Binding-site contacts:
Ligand atom CAP contacts residue ASP176 of chain 1.D at 3.3 Å.
Ligand atom NAS contacts residue GLY117 of chain 1.D at 3.7 Å.
Ligand atom CAI contacts residue GLY38 of chain 1.D at 3.8 Å.
Ligand atom CAN contacts residue GLY40 of chain 1.D at 3.7 Å.
Ligand atom CAG contacts residue ALA58 of chain 1.D at 3.3 Å (hydrophobic).
Ligand atom CAN contacts residue ASP176 of chain 1.D at 3.0 Å.
Ligand atom OAB contacts residue ASP176 of chain 1.D at 3.0 Å (salt-bridge).
Ligand atom CAX contacts residue MET112 of chain 1.D at 3.7 Å (hydrophobic).
Ligand atom OAA contacts residue MET165 of chain 1.D at 3.7 Å.
Ligand atom CAH contacts residue MET112 of chain 1.D at 3.5 Å (hydrophobic).
Ligand atom CAR contacts residue ALA162 of chain 1.D at 3.9 Å (hydrophobic).
Ligand atom OAF contacts residue MET175 of chain 1.D at 3.8 Å.
Ligand atom OAB contacts residue MET175 of chain 1.D at 3.1 Å.
Ligand atom CAO contacts residue LEU37 of chain 1.D at 3.8 Å (hydrophobic).
Ligand atom OAB contacts residue VAL45 of chain 1.D at 3.6 Å.
Ligand atom CAP contacts residue ASN163 of chain 1.D at 3.2 Å.
Ligand atom NAT contacts residue ASP176 of chain 1.D at 3.6 Å.
Ligand atom CAR contacts residue MET175 of chain 1.D at 3.8 Å (hydrophobic).
Ligand atom CAP contacts residue MET175 of chain 1.D at 3.9 Å (hydrophobic).
Ligand atom CBB contacts residue MET175 of chain 1.D at 3.5 Å (hydrophobic).
Ligand atom OAE contacts residue VAL115 of chain 1.D at 3.5 Å (h-bond).
Ligand atom CBC contacts residue VAL45 of chain 1.D at 3.8 Å (hydrophobic).
Ligand atom OAF contacts residue ASP176 of chain 1.D at 3.0 Å (salt-bridge).
Ligand atom CAJ contacts residue GLY38 of chain 1.D at 3.5 Å.
Ligand atom CBB contacts residue VAL45 of chain 1.D at 3.8 Å (hydrophobic).
Ligand atom OAD contacts residue ASN163 of chain 1.D at 3.7 Å.
Ligand atom NAT contacts residue PHE39 of chain 1.D at 3.5 Å (h-bond).
Ligand atom OAF contacts residue MET112 of chain 1.D at 2.9 Å.
Ligand atom CBD contacts residue VAL45 of chain 1.D at 3.7 Å (hydrophobic).
Ligand atom NAT contacts residue GLY40 of chain 1.D at 3.9 Å.
Ligand atom CAO contacts residue GLY117 of chain 1.D at 3.1 Å.
Ligand atom OAD contacts residue ASP158 of chain 1.D at 3.6 Å (salt-bridge).
Ligand atom NAV contacts residue PHE39 of chain 1.D at 3.8 Å.
Ligand atom NAS contacts residue VAL118 of chain 1.D at 3.3 Å.
Ligand atom CAO contacts residue VAL118 of chain 1.D at 3.9 Å (hydrophobic).
Ligand atom OAA contacts residue LEU37 of chain 1.D at 3.2 Å.
Ligand atom CAI contacts residue LEU37 of chain 1.D at 3.7 Å (hydrophobic).
Ligand atom NAU contacts residue LEU37 of chain 1.D at 3.5 Å.
Ligand atom CAQ contacts residue MET165 of chain 1.D at 3.6 Å (hydrophobic).
Ligand atom NAV contacts residue MET175 of chain 1.D at 3.8 Å.

Sequence of chain 1.D:
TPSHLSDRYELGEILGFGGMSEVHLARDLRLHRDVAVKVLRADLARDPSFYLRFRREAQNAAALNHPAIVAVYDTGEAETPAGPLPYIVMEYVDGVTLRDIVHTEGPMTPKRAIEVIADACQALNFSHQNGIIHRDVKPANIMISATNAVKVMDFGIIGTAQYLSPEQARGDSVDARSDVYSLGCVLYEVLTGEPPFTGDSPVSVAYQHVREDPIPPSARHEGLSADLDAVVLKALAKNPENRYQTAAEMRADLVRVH

This protein binds this small molecule.
Small molecule (SMILES): O=C1c2c(O)ccc(O)c2C(=O)c2c(NCCNCCO)ccc(NCCNCCO)c21